A small-molecule ligand and the protein it binds are described below.
Small molecule (SMILES): CCOc1cc(N2CCCNCC2)cnc1Br

Sequence of chain 1.G:
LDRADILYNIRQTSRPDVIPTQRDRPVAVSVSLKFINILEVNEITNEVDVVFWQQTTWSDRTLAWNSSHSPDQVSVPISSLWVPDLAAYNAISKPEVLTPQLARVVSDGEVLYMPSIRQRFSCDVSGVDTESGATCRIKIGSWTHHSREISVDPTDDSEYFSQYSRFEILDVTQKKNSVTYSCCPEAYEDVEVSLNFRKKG

Binding-site contacts:
Ligand atom C6 contacts residue THR144 of chain 1.F at 3.7 Å.
Ligand atom C2 contacts residue TYR89 of chain 1.F at 3.4 Å (hydrophobic).
Ligand atom N2 contacts residue MET114 of chain 1.G at 3.3 Å.
Ligand atom C5 contacts residue CYS187 of chain 1.F at 3.8 Å (hydrophobic).
Ligand atom C4 contacts residue TYR192 of chain 1.F at 3.6 Å (hydrophobic).
Ligand atom N3 contacts residue THR144 of chain 1.F at 3.7 Å.
Ligand atom C5 contacts residue MET114 of chain 1.G at 3.8 Å (hydrophobic).
Ligand atom C1 contacts residue MET114 of chain 1.G at 3.9 Å (hydrophobic).
Ligand atom N1 contacts residue TRP143 of chain 1.F at 2.6 Å (h-bond).
Ligand atom N2 contacts residue TRP143 of chain 1.F at 3.5 Å (h-bond).
Ligand atom C2 contacts residue TRP143 of chain 1.F at 3.4 Å (hydrophobic).
Ligand atom C3 contacts residue TYR89 of chain 1.F at 3.1 Å (hydrophobic).
Ligand atom C7 contacts residue MET114 of chain 1.G at 3.5 Å (hydrophobic).
Ligand atom C11 contacts residue TYR192 of chain 1.F at 2.9 Å (hydrophobic).
Ligand atom BR1 contacts residue THR144 of chain 1.F at 3.8 Å.
Ligand atom BR1 contacts residue ARG104 of chain 1.G at 3.5 Å.
Ligand atom C12 contacts residue TYR192 of chain 1.F at 3.3 Å (hydrophobic).
Ligand atom C10 contacts residue LEU112 of chain 1.G at 3.6 Å (hydrophobic).
Ligand atom C12 contacts residue CYS188 of chain 1.F at 3.0 Å (hydrophobic).
Ligand atom C9 contacts residue MET114 of chain 1.G at 3.9 Å (hydrophobic).
Ligand atom BR1 contacts residue LEU102 of chain 1.G at 3.9 Å.
Ligand atom C3 contacts residue TRP143 of chain 1.F at 3.5 Å (hydrophobic).
Ligand atom C3 contacts residue TYR185 of chain 1.F at 3.7 Å (hydrophobic).
Ligand atom C1 contacts residue TRP143 of chain 1.F at 3.5 Å (hydrophobic).
Ligand atom C12 contacts residue LEU112 of chain 1.G at 3.4 Å (hydrophobic).
Ligand atom C4 contacts residue TRP143 of chain 1.F at 3.7 Å (hydrophobic).
Ligand atom C9 contacts residue TRP143 of chain 1.F at 3.7 Å (hydrophobic).
Ligand atom C3 contacts residue TYR192 of chain 1.F at 3.6 Å (hydrophobic).
Ligand atom BR1 contacts residue LEU112 of chain 1.G at 3.3 Å.
Ligand atom N1 contacts residue SER142 of chain 1.F at 3.8 Å.
Ligand atom C8 contacts residue TRP143 of chain 1.F at 3.3 Å (hydrophobic).
Ligand atom C8 contacts residue MET114 of chain 1.G at 3.3 Å (hydrophobic).
Ligand atom O1 contacts residue LEU112 of chain 1.G at 3.5 Å.
Ligand atom O1 contacts residue ARG104 of chain 1.G at 3.6 Å.
Ligand atom N3 contacts residue TRP143 of chain 1.F at 3.9 Å.
Ligand atom C7 contacts residue TRP143 of chain 1.F at 3.5 Å (hydrophobic).
Ligand atom N1 contacts residue TYR89 of chain 1.F at 2.9 Å (h-bond).
Ligand atom C2 contacts residue TRP53 of chain 1.G at 3.9 Å (hydrophobic).
Ligand atom C4 contacts residue TYR185 of chain 1.F at 4.0 Å (hydrophobic).
Ligand atom N3 contacts residue MET114 of chain 1.G at 3.7 Å.

Sequence of chain 1.F:
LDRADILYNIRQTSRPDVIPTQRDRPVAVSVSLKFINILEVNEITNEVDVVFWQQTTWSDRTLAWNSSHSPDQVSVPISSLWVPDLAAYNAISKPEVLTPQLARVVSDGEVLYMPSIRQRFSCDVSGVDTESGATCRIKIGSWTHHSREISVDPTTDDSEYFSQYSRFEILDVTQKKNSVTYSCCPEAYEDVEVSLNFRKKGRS